The protein below binds the small molecule below.
Small molecule (SMILES): Nc1ncnc2c1ncn2[C@@H]1O[C@H](COP(=O)(O)OP(=O)(O)OP(O)(O)=S)[C@@H](O)[C@H]1O

Sequence of chain 1.B:
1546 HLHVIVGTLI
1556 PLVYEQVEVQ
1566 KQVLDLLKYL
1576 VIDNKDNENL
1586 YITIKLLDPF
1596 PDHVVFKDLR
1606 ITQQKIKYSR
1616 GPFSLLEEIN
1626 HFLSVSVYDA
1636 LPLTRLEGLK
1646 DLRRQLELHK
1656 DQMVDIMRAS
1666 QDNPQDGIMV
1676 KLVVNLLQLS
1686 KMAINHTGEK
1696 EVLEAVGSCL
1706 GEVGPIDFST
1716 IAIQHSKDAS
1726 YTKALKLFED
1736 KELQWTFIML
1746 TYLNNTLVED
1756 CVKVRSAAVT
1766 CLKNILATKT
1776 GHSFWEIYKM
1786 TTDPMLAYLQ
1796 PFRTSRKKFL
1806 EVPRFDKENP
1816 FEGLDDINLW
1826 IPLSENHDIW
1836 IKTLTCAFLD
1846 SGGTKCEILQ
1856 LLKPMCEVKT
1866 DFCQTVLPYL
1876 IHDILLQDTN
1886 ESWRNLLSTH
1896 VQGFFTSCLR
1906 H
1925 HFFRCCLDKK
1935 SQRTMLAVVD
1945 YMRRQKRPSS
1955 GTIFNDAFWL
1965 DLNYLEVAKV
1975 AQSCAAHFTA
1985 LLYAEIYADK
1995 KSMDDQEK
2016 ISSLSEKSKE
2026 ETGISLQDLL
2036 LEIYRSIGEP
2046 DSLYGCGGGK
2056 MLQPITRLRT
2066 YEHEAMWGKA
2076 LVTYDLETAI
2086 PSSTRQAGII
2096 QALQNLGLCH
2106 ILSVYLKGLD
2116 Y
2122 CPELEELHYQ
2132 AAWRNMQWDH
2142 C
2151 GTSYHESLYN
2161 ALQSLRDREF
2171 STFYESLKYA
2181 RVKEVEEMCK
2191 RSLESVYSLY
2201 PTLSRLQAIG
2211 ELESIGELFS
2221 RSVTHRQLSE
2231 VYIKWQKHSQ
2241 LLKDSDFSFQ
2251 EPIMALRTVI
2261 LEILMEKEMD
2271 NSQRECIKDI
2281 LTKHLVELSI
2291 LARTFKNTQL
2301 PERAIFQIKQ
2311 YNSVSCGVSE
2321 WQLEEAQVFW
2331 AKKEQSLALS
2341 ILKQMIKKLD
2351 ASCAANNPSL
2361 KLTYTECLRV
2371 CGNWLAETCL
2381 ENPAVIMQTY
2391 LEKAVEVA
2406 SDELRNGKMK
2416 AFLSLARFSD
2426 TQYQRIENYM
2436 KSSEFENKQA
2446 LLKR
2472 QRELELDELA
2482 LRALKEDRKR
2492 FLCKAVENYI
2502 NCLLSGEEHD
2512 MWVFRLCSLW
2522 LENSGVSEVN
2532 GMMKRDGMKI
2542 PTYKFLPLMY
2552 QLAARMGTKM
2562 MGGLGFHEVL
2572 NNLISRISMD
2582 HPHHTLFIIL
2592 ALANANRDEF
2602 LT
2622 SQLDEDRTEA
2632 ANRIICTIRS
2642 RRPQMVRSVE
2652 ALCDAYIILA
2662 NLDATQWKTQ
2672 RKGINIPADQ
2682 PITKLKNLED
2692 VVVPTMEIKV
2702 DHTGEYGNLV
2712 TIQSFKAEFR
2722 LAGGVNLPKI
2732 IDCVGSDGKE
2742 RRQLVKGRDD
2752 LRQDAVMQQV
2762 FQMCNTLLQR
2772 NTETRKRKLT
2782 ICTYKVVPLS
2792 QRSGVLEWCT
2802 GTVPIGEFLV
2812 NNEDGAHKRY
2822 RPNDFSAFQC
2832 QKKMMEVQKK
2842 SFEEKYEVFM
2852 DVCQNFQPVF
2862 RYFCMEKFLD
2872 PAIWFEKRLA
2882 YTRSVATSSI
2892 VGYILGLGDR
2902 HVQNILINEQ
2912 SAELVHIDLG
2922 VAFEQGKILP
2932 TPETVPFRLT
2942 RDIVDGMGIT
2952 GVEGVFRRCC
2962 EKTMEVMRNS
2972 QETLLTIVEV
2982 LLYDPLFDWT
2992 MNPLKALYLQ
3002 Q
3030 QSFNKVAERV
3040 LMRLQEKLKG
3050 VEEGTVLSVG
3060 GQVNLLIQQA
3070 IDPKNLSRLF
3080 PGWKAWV

Binding-site contacts:
Ligand atom O3G contacts residue VAL2726 of chain 1.B at 2.8 Å (h-bond).
Ligand atom O1B contacts residue MG1 of chain 1.H at 2.3 Å.
Ligand atom O4' contacts residue TRP2799 of chain 1.B at 3.8 Å.
Ligand atom N1 contacts residue LEU2907 of chain 1.B at 3.9 Å.
Ligand atom C8 contacts residue LEU2745 of chain 1.B at 3.7 Å (hydrophobic).
Ligand atom N3 contacts residue TRP2799 of chain 1.B at 3.4 Å.
Ligand atom N6 contacts residue GLU2798 of chain 1.B at 3.0 Å (salt-bridge).
Ligand atom O3G contacts residue GLY2725 of chain 1.B at 3.4 Å.
Ligand atom N6 contacts residue LEU2797 of chain 1.B at 3.5 Å.
Ligand atom O2A contacts residue MG1 of chain 1.H at 2.7 Å.
Ligand atom O3A contacts residue LYS2747 of chain 1.B at 3.7 Å.
Ligand atom O1A contacts residue MG1 of chain 1.H at 3.8 Å.
Ligand atom N9 contacts residue ILE2918 of chain 1.B at 4.0 Å.
Ligand atom C8 contacts residue ILE2918 of chain 1.B at 3.7 Å (hydrophobic).
Ligand atom C2 contacts residue CYS2800 of chain 1.B at 3.5 Å (hydrophobic).
Ligand atom C1' contacts residue TRP2799 of chain 1.B at 3.8 Å (hydrophobic).
Ligand atom N3 contacts residue LEU2907 of chain 1.B at 3.7 Å.
Ligand atom N1 contacts residue CYS2800 of chain 1.B at 2.9 Å (h-bond).
Ligand atom N9 contacts residue TRP2799 of chain 1.B at 3.7 Å.
Ligand atom PG contacts residue VAL2726 of chain 1.B at 4.0 Å.
Ligand atom O1B contacts residue ASP2919 of chain 1.B at 3.1 Å (salt-bridge).
Ligand atom O2' contacts residue PRO2805 of chain 1.B at 3.5 Å.
Ligand atom C2 contacts residue LEU2907 of chain 1.B at 3.6 Å (hydrophobic).
Ligand atom C4 contacts residue TRP2799 of chain 1.B at 3.5 Å (hydrophobic).
Ligand atom O1A contacts residue LYS2747 of chain 1.B at 3.3 Å (salt-bridge).
Ligand atom C2 contacts residue TRP2799 of chain 1.B at 3.6 Å (hydrophobic).
Ligand atom C2' contacts residue ILE2918 of chain 1.B at 3.7 Å (hydrophobic).
Ligand atom C5' contacts residue GLY2725 of chain 1.B at 3.5 Å.
Ligand atom O2' contacts residue LEU2907 of chain 1.B at 3.7 Å.
Ligand atom C6 contacts residue CYS2800 of chain 1.B at 3.8 Å (hydrophobic).
Ligand atom N7 contacts residue LEU2745 of chain 1.B at 3.7 Å.
Ligand atom PA contacts residue MG1 of chain 1.H at 3.6 Å.
Ligand atom N6 contacts residue TYR2785 of chain 1.B at 3.6 Å.
Ligand atom N6 contacts residue CYS2800 of chain 1.B at 3.8 Å.
Ligand atom PB contacts residue MG1 of chain 1.H at 3.7 Å.
Ligand atom S1G contacts residue TYR2999 of chain 1.B at 3.8 Å.
Ligand atom C6 contacts residue GLU2798 of chain 1.B at 3.8 Å.
Ligand atom O3B contacts residue GLY2725 of chain 1.B at 3.9 Å.
Ligand atom N1 contacts residue TRP2799 of chain 1.B at 3.7 Å.
Ligand atom O2G contacts residue MG1 of chain 1.H at 3.5 Å.